Binding-site contacts:
Ligand atom C8 contacts residue ILE1130 of chain 1.I at 3.8 Å (hydrophobic).
Ligand atom C8 contacts residue GLY1131 of chain 1.I at 3.7 Å.
Ligand atom C7 contacts residue ASN709 of chain 1.I at 3.2 Å.
Ligand atom C1 contacts residue ASP796 of chain 1.A at 4.2 Å.
Ligand atom C5 contacts residue ASN709 of chain 1.I at 3.7 Å.
Ligand atom C3 contacts residue ASN709 of chain 1.I at 3.8 Å.
Ligand atom C8 contacts residue ASN709 of chain 1.I at 4.3 Å.
Ligand atom O5 contacts residue ASN709 of chain 1.I at 2.4 Å (h-bond).
Ligand atom C7 contacts residue ILE1130 of chain 1.I at 4.4 Å (hydrophobic).
Ligand atom C1 contacts residue ASN709 of chain 1.I at 1.4 Å.
Ligand atom O7 contacts residue ILE1130 of chain 1.I at 4.4 Å.
Ligand atom O7 contacts residue ASN709 of chain 1.I at 3.2 Å (h-bond).
Ligand atom O5 contacts residue ASP796 of chain 1.A at 3.8 Å.
Ligand atom N2 contacts residue ASN709 of chain 1.I at 2.8 Å (h-bond).
Ligand atom C2 contacts residue ASN709 of chain 1.I at 2.4 Å.
Ligand atom C4 contacts residue ASN709 of chain 1.I at 4.2 Å.

Sequence of chain 1.I:
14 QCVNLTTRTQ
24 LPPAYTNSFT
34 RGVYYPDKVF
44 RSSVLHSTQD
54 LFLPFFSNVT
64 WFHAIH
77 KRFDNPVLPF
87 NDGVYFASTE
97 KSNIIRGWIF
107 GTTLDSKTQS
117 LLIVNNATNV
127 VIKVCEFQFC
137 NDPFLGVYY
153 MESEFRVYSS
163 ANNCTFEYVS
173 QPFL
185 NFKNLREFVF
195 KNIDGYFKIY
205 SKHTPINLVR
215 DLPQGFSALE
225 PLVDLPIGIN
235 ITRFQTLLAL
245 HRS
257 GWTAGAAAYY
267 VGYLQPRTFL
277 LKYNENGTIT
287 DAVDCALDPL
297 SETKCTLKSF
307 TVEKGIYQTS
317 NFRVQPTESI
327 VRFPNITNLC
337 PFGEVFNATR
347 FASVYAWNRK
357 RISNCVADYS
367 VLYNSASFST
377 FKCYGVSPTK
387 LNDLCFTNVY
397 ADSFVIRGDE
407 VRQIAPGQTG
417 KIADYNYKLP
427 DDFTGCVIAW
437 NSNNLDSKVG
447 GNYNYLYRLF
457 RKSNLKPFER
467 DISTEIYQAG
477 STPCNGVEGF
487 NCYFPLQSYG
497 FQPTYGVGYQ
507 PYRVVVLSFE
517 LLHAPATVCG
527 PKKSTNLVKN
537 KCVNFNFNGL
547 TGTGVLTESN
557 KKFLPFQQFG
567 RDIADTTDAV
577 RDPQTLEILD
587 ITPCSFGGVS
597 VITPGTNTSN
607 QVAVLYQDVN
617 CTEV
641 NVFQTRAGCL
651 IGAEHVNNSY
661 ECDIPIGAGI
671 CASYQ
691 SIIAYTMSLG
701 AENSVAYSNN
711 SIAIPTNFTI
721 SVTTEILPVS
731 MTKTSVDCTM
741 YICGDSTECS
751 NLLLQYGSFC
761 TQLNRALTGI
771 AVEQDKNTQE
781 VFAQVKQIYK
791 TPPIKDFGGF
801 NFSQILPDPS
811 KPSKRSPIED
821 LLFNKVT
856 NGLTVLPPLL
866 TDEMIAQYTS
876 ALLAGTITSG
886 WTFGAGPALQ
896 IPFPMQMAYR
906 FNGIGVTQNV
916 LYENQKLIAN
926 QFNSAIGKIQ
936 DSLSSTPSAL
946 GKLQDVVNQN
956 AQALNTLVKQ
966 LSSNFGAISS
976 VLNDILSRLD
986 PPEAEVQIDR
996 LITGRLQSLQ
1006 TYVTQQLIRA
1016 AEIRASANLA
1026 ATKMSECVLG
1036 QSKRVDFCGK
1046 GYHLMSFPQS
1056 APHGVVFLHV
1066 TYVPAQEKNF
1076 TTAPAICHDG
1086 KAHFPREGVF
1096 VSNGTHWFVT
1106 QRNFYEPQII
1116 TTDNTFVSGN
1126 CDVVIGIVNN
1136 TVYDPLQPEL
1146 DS

Sequence of chain 1.A:
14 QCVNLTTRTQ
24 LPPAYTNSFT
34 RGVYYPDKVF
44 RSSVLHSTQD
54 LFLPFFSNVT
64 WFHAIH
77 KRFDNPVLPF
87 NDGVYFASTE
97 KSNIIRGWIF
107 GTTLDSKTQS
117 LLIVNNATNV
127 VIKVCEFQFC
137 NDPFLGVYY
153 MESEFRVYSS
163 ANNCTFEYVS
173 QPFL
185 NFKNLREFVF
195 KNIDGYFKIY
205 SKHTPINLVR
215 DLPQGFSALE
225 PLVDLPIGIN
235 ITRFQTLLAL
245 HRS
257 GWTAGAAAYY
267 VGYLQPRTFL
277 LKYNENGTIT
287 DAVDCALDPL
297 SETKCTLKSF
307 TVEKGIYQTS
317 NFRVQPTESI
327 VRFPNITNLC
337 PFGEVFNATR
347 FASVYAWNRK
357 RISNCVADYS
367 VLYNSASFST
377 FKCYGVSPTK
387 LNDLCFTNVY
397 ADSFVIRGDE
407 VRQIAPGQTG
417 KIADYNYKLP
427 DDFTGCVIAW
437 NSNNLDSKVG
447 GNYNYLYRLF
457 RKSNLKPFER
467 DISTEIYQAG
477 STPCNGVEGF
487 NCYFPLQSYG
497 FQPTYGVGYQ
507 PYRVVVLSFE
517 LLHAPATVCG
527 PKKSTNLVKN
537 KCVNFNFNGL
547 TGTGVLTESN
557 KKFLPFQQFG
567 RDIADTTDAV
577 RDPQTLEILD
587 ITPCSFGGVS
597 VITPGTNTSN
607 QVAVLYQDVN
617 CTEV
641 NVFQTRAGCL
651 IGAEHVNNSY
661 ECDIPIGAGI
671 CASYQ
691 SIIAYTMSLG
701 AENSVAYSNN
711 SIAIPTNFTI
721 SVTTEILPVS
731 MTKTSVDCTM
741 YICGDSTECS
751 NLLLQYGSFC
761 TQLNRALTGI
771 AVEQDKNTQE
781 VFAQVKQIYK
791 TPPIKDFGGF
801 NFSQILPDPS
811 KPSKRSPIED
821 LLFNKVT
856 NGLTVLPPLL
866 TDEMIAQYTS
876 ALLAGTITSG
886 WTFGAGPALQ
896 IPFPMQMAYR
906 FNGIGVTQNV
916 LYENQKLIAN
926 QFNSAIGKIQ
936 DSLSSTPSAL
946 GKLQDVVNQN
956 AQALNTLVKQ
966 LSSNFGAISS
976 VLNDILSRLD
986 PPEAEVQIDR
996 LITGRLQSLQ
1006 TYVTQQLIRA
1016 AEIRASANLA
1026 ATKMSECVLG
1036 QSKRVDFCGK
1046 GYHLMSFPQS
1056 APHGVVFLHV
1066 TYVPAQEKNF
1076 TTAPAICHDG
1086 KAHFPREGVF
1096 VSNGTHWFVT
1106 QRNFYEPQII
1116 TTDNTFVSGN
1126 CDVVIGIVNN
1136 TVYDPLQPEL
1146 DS

The small molecule below binds the protein below.
Small molecule (SMILES): CC(=O)N[C@@H]1[C@@H](O)[C@H](O)[C@@H](CO)O[C@H]1O